Sequence of chain 2.A:
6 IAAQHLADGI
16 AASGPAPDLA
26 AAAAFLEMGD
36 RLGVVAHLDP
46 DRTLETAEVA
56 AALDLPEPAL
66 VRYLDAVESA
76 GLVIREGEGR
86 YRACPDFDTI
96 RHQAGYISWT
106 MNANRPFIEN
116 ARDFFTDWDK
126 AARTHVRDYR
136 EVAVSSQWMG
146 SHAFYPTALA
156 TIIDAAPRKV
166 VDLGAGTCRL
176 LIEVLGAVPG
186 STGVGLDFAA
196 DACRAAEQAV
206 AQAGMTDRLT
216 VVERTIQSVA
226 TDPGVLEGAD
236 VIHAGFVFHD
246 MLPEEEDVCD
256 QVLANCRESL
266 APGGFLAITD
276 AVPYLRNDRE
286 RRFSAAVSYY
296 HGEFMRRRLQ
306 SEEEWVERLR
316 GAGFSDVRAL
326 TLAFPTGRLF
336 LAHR

Binding-site contacts:
Ligand atom N1 contacts residue THR220 of chain 2.A at 3.8 Å.
Ligand atom C2 contacts residue THR220 of chain 2.A at 4.0 Å.
Ligand atom O3' contacts residue ASP192 of chain 2.A at 2.7 Å (salt-bridge).
Ligand atom CS contacts residue GLY240 of chain 2.A at 3.0 Å.
Ligand atom C2 contacts residue PHE193 of chain 2.A at 3.3 Å (hydrophobic).
Ligand atom N6 contacts residue GLN222 of chain 2.A at 3.0 Å (h-bond).
Ligand atom N3 contacts residue PHE193 of chain 2.A at 3.0 Å.
Ligand atom N1 contacts residue ILE221 of chain 2.A at 3.1 Å (h-bond).
Ligand atom S5' contacts residue GLY240 of chain 2.A at 3.7 Å.
Ligand atom C5 contacts residue PHE193 of chain 2.A at 3.1 Å (hydrophobic).
Ligand atom N7 contacts residue PHE193 of chain 2.A at 3.3 Å.
Ligand atom O2' contacts residue PHE193 of chain 2.A at 3.7 Å.
Ligand atom C1' contacts residue ASP192 of chain 2.A at 3.2 Å.
Ligand atom C4 contacts residue PHE193 of chain 2.A at 3.0 Å (hydrophobic).
Ligand atom O2' contacts residue ASP192 of chain 2.A at 2.5 Å (salt-bridge).
Ligand atom S5' contacts residue VAL242 of chain 2.A at 3.4 Å.
Ligand atom N1 contacts residue PHE193 of chain 2.A at 3.6 Å.
Ligand atom O2' contacts residue ALA194 of chain 2.A at 3.5 Å.
Ligand atom C8 contacts residue PHE193 of chain 2.A at 3.3 Å (hydrophobic).
Ligand atom C2' contacts residue ASP192 of chain 2.A at 3.5 Å.
Ligand atom O4' contacts residue ASP192 of chain 2.A at 3.5 Å (salt-bridge).
Ligand atom CS contacts residue VAL242 of chain 2.A at 3.7 Å (hydrophobic).
Ligand atom N3 contacts residue GLY169 of chain 2.A at 3.9 Å.
Ligand atom C2' contacts residue PHE193 of chain 2.A at 4.0 Å (hydrophobic).
Ligand atom C2 contacts residue ILE221 of chain 2.A at 3.4 Å (hydrophobic).
Ligand atom O3' contacts residue GLY171 of chain 2.A at 3.8 Å.
Ligand atom C6 contacts residue PHE193 of chain 2.A at 3.6 Å (hydrophobic).
Ligand atom C4' contacts residue ASP192 of chain 2.A at 4.0 Å.
Ligand atom C4' contacts residue GLY169 of chain 2.A at 3.9 Å.
Ligand atom N9 contacts residue PHE193 of chain 2.A at 3.2 Å.
Ligand atom C1' contacts residue GLY169 of chain 2.A at 4.1 Å.
Ligand atom CS contacts residue GLY169 of chain 2.A at 3.5 Å.
Ligand atom S5' contacts residue PHE241 of chain 2.A at 3.8 Å.
Ligand atom C3' contacts residue ASP192 of chain 2.A at 3.6 Å.
Ligand atom O4' contacts residue GLY169 of chain 2.A at 3.4 Å (h-bond).
Ligand atom C6 contacts residue ILE221 of chain 2.A at 4.0 Å (hydrophobic).
Ligand atom N3 contacts residue ASP192 of chain 2.A at 3.8 Å.
Ligand atom C2 contacts residue ARG219 of chain 2.A at 3.8 Å.
Ligand atom N1 contacts residue GLN222 of chain 2.A at 4.0 Å.
Ligand atom C1' contacts residue PHE193 of chain 2.A at 4.0 Å (hydrophobic).

This small molecule binds to this protein.
Small molecule (SMILES): CSC[C@H]1O[C@@H](n2cnc3c(N)ncnc32)[C@H](O)[C@@H]1O